Binding-site contacts:
Ligand atom C5 contacts residue ASN19 of chain 15.BA at 3.5 Å.
Ligand atom C3 contacts residue ASN19 of chain 15.BA at 4.0 Å.
Ligand atom C1 contacts residue ASN19 of chain 15.BA at 1.6 Å.
Ligand atom N2 contacts residue ASN19 of chain 15.BA at 3.2 Å (h-bond).
Ligand atom C7 contacts residue ASN19 of chain 15.BA at 3.8 Å.
Ligand atom O5 contacts residue ASN19 of chain 15.BA at 2.5 Å (h-bond).
Ligand atom C8 contacts residue TYR17 of chain 15.BA at 4.4 Å (hydrophobic).
Ligand atom O7 contacts residue ASN19 of chain 15.BA at 4.2 Å.
Ligand atom C2 contacts residue ASN19 of chain 15.BA at 2.9 Å.
Ligand atom C4 contacts residue ASN19 of chain 15.BA at 4.4 Å.

Sequence of chain 15.BA:
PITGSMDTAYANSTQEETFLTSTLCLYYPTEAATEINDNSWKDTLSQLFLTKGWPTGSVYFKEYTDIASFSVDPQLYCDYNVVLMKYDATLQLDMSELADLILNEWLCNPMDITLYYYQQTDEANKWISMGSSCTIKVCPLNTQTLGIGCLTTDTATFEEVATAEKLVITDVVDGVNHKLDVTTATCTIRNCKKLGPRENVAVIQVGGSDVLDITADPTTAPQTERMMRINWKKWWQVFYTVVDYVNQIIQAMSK

A protein and the small-molecule ligand that binds it are described below.
Small molecule (SMILES): CC(=O)N[C@H]1[C@H](O[C@H]2[C@H](O)[C@@H](NC(C)=O)CO[C@@H]2CO)O[C@H](CO)[C@@H](O)[C@@H]1O